Binding-site contacts:
Ligand atom N contacts residue TRP79 of chain 1.A at 2.6 Å (h-bond).
Ligand atom NE1 contacts residue ASP33 of chain 1.A at 3.2 Å (salt-bridge).
Ligand atom CE3 contacts residue TRP79 of chain 1.A at 3.8 Å (hydrophobic).
Ligand atom CZ3 contacts residue ILE85 of chain 1.A at 3.6 Å (hydrophobic).
Ligand atom CG contacts residue ARG78 of chain 1.A at 3.4 Å.
Ligand atom CH2 contacts residue ILE85 of chain 1.A at 3.8 Å (hydrophobic).
Ligand atom CE3 contacts residue PHE80 of chain 1.A at 3.6 Å (hydrophobic).
Ligand atom CB contacts residue ARG78 of chain 1.A at 3.6 Å.
Ligand atom CD contacts residue TRP79 of chain 1.A at 3.7 Å (hydrophobic).
Ligand atom OD1 contacts residue ARG78 of chain 1.A at 2.7 Å (salt-bridge).
Ligand atom NH1 contacts residue ASP33 of chain 1.A at 3.2 Å (salt-bridge).
Ligand atom CE2 contacts residue GLU37 of chain 1.A at 3.7 Å.
Ligand atom C contacts residue TRP79 of chain 1.A at 3.7 Å (hydrophobic).
Ligand atom C contacts residue GLY82 of chain 1.A at 3.8 Å.
Ligand atom N contacts residue ASP33 of chain 1.A at 3.2 Å (salt-bridge).
Ligand atom CA contacts residue ASP33 of chain 1.A at 3.8 Å.
Ligand atom O contacts residue GLY81 of chain 1.A at 2.8 Å (h-bond).
Ligand atom C contacts residue GLY81 of chain 1.A at 3.8 Å.
Ligand atom CH2 contacts residue PHE80 of chain 1.A at 3.8 Å (hydrophobic).
Ligand atom CA contacts residue TRP79 of chain 1.A at 3.2 Å (hydrophobic).
Ligand atom CB contacts residue ASP33 of chain 1.A at 3.7 Å.
Ligand atom CD2 contacts residue PHE80 of chain 1.A at 3.5 Å (hydrophobic).
Ligand atom CZ2 contacts residue PHE80 of chain 1.A at 3.8 Å (hydrophobic).
Ligand atom CZ3 contacts residue PHE80 of chain 1.A at 3.8 Å (hydrophobic).
Ligand atom CG contacts residue GLY82 of chain 1.A at 3.8 Å.
Ligand atom CH2 contacts residue LEU75 of chain 1.A at 3.8 Å (hydrophobic).
Ligand atom CE2 contacts residue PHE80 of chain 1.A at 3.6 Å (hydrophobic).
Ligand atom CG contacts residue ASP33 of chain 1.A at 3.6 Å.
Ligand atom CB contacts residue GLY81 of chain 1.A at 3.8 Å.
Ligand atom NH1 contacts residue GLU29 of chain 1.A at 3.7 Å.
Ligand atom CB contacts residue GLY81 of chain 1.A at 3.6 Å.
Ligand atom CE3 contacts residue ARG78 of chain 1.A at 3.8 Å.
Ligand atom O contacts residue GLY82 of chain 1.A at 2.9 Å (h-bond).
Ligand atom OD2 contacts residue ARG78 of chain 1.A at 2.7 Å (salt-bridge).
Ligand atom O contacts residue TRP79 of chain 1.A at 3.5 Å.
Ligand atom NH2 contacts residue GLU29 of chain 1.A at 3.0 Å (salt-bridge).
Ligand atom CB contacts residue ASP33 of chain 1.A at 3.9 Å.
Ligand atom OE2 contacts residue GLY81 of chain 1.A at 3.5 Å.
Ligand atom O contacts residue PHE80 of chain 1.A at 3.4 Å.
Ligand atom NE1 contacts residue GLU37 of chain 1.A at 3.4 Å.

The protein below binds the small molecule below.
Small molecule (SMILES): C[C@@H](O)[C@H](NC(=O)[C@H](CCC(=O)O)NC(=O)[C@H](CC(=O)O)NC(=O)[C@H](Cc1c[nH]c2ccccc12)NC(=O)[C@H](CCCNC(N)=[NH2+])NC(=O)[C@@H](N)CC(N)=O)C(=O)N1CCC[C@H]1C=O

Sequence of chain 1.A:
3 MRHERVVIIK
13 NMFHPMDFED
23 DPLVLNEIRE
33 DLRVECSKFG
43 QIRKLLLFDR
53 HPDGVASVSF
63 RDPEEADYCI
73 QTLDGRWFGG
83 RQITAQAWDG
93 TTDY